The small molecule below binds the protein below.
Small molecule (SMILES): CC(=O)N[C@H]1CO[C@H](CO)[C@@H](O[C@@H]2O[C@H](CO)[C@@H](O)[C@H](O)[C@@H]2O)[C@@H]1O

Binding-site contacts:
Ligand atom C7 contacts residue NAG1 of chain 1.R at 3.4 Å.
Ligand atom O6 contacts residue NAG1 of chain 1.R at 3.8 Å.
Ligand atom C5 contacts residue NAG1 of chain 1.R at 3.7 Å.
Ligand atom C3 contacts residue NAG1 of chain 1.R at 3.8 Å.
Ligand atom C1 contacts residue NAG1 of chain 1.R at 1.6 Å.
Ligand atom C4 contacts residue NAG1 of chain 1.R at 4.2 Å.
Ligand atom O5 contacts residue NAG1 of chain 1.R at 2.3 Å (h-bond).
Ligand atom C8 contacts residue NAG1 of chain 1.R at 4.4 Å.
Ligand atom C2 contacts residue NAG1 of chain 1.R at 2.4 Å.
Ligand atom O7 contacts residue NAG1 of chain 1.R at 3.3 Å (h-bond).
Ligand atom C6 contacts residue NAG1 of chain 1.R at 3.8 Å.
Ligand atom N2 contacts residue NAG1 of chain 1.R at 3.0 Å (h-bond).